Sequence of chain 1.A:
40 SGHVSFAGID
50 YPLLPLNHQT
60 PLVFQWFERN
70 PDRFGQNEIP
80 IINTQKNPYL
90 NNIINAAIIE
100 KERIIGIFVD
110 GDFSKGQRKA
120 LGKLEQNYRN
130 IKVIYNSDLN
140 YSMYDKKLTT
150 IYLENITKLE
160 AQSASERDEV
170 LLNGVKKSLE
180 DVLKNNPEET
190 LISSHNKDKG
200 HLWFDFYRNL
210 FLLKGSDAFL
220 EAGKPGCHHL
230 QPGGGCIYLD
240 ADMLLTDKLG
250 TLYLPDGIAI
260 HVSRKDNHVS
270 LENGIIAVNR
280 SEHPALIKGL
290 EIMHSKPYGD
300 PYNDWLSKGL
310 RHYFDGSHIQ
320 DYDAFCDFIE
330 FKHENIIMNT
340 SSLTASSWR

Binding-site contacts:
Ligand atom C2B contacts residue GLN64 of chain 1.D at 3.1 Å.
Ligand atom O3' contacts residue GLY273 of chain 1.D at 3.4 Å (h-bond).
Ligand atom PA contacts residue MN1 of chain 1.N at 3.4 Å.
Ligand atom O6' contacts residue ASP204 of chain 1.D at 2.9 Å (salt-bridge).
Ligand atom O3' contacts residue ARG207 of chain 1.D at 2.8 Å (salt-bridge).
Ligand atom N1 contacts residue PHE203 of chain 1.D at 3.5 Å.
Ligand atom O5' contacts residue ASN266 of chain 1.A at 3.4 Å.
Ligand atom O4' contacts residue ARG207 of chain 1.D at 2.9 Å (salt-bridge).
Ligand atom O1A contacts residue MN1 of chain 1.N at 2.1 Å.
Ligand atom O1A contacts residue SER340 of chain 1.D at 3.2 Å (h-bond).
Ligand atom O3' contacts residue ASN272 of chain 1.D at 2.7 Å (h-bond).
Ligand atom O2A contacts residue TYR88 of chain 1.D at 2.5 Å (h-bond).
Ligand atom O3B contacts residue ALA240 of chain 1.D at 2.9 Å (h-bond).
Ligand atom N3 contacts residue PHE66 of chain 1.D at 2.7 Å (h-bond).
Ligand atom O3' contacts residue ASP239 of chain 1.D at 3.1 Å (salt-bridge).
Ligand atom PA contacts residue TYR88 of chain 1.D at 3.4 Å.
Ligand atom C4 contacts residue TRP65 of chain 1.D at 3.4 Å (hydrophobic).
Ligand atom O3B contacts residue ASP239 of chain 1.D at 3.5 Å.
Ligand atom O2' contacts residue GLN64 of chain 1.D at 2.6 Å (h-bond).
Ligand atom C2' contacts residue ASP239 of chain 1.D at 3.4 Å.
Ligand atom N2' contacts residue ASP239 of chain 1.D at 2.7 Å (salt-bridge).
Ligand atom O4B contacts residue PHE203 of chain 1.D at 3.4 Å.
Ligand atom O7' contacts residue GLU271 of chain 1.D at 2.8 Å (salt-bridge).
Ligand atom O2 contacts residue PHE66 of chain 1.D at 2.9 Å (h-bond).
Ligand atom O1B contacts residue ASN266 of chain 1.A at 3.0 Å (h-bond).
Ligand atom C4' contacts residue ASP204 of chain 1.D at 3.5 Å.
Ligand atom C3' contacts residue ASP239 of chain 1.D at 3.1 Å.
Ligand atom PB contacts residue MN1 of chain 1.N at 3.2 Å.
Ligand atom C5 contacts residue TRP65 of chain 1.D at 3.5 Å (hydrophobic).
Ligand atom C6 contacts residue PHE203 of chain 1.D at 3.5 Å (hydrophobic).
Ligand atom O1A contacts residue TYR88 of chain 1.D at 3.4 Å (h-bond).
Ligand atom O2B contacts residue MN1 of chain 1.N at 1.9 Å.
Ligand atom O1A contacts residue ASP241 of chain 1.D at 3.1 Å (salt-bridge).
Ligand atom N3 contacts residue PHE203 of chain 1.D at 3.5 Å.
Ligand atom O4' contacts residue ASP204 of chain 1.D at 2.7 Å (salt-bridge).
Ligand atom O2' contacts residue TYR237 of chain 1.D at 3.3 Å (h-bond).
Ligand atom C8' contacts residue ASN338 of chain 1.D at 3.5 Å.
Ligand atom O2B contacts residue ASN338 of chain 1.D at 3.0 Å (h-bond).
Ligand atom C3' contacts residue ASN272 of chain 1.D at 3.5 Å.
Ligand atom O2B contacts residue SER340 of chain 1.D at 3.1 Å (h-bond).

The small molecule below binds the protein below.
Small molecule (SMILES): CC(=O)N[C@H]1[C@@H](O[P](=O)(O)O[P](=O)(O)OC[C@H]2O[C@@H](n3ccc(=O)[nH]c3=O)[C@H](O)[C@@H]2O)O[C@H](CO)[C@@H](O)[C@@H]1O

Sequence of chain 1.D:
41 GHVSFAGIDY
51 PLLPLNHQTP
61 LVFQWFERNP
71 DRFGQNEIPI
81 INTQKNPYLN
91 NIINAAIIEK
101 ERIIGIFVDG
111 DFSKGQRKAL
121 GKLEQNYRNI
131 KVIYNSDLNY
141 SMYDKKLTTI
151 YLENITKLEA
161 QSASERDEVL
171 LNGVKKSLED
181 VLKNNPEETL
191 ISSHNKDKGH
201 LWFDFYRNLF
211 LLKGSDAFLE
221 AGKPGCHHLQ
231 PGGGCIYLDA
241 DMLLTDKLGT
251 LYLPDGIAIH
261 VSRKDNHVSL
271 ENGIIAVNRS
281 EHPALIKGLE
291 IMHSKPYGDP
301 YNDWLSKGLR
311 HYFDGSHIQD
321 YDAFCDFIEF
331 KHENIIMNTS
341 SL